Binding-site contacts:
Ligand atom N19 contacts residue ASP29 of chain 1.P at 3.4 Å (salt-bridge).
Ligand atom C23 contacts residue ASP29 of chain 1.P at 3.9 Å.
Ligand atom O21 contacts residue ASP29 of chain 1.P at 2.2 Å (salt-bridge).
Ligand atom C20 contacts residue ASP29 of chain 1.P at 4.2 Å.
Ligand atom O21 contacts residue ARG8 of chain 1.P at 4.4 Å.
Ligand atom O20 contacts residue ASP29 of chain 1.P at 4.2 Å.
Ligand atom C21 contacts residue ASP29 of chain 1.P at 3.6 Å.
Ligand atom O21 contacts residue ARG28 of chain 1.P at 3.6 Å.
Ligand atom N19 contacts residue ARG28 of chain 1.P at 4.0 Å.

Sequence of chain 1.P:
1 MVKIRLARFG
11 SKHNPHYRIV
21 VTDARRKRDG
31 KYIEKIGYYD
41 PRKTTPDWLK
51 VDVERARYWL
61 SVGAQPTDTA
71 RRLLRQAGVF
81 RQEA

The small molecule below binds the protein below.
Small molecule (SMILES): NC[C@@H]1O[C@H](O[C@H]2[C@@H](O)[C@H](O[C@@H]3[C@@H](O)[C@H](N)C[C@H](N)[C@H]3O[C@H]3O[C@H](CN)[C@@H](O)[C@H](O)[C@H]3N)O[C@@H]2CO)[C@H](N)[C@@H](O)[C@@H]1O